Binding-site contacts:
Ligand atom C2 contacts residue ASN125 of chain 1.A at 2.4 Å.
Ligand atom O5 contacts residue ASN125 of chain 1.A at 2.4 Å (h-bond).
Ligand atom O5 contacts residue VAL130 of chain 1.A at 3.9 Å.
Ligand atom C5 contacts residue VAL130 of chain 1.A at 3.8 Å (hydrophobic).
Ligand atom C8 contacts residue VAL130 of chain 1.A at 3.9 Å (hydrophobic).
Ligand atom C7 contacts residue ASN128 of chain 1.A at 3.5 Å.
Ligand atom N2 contacts residue ASN125 of chain 1.A at 2.8 Å (h-bond).
Ligand atom C8 contacts residue LYS132 of chain 1.A at 3.4 Å.
Ligand atom C5 contacts residue ASN125 of chain 1.A at 3.7 Å.
Ligand atom C7 contacts residue ASN125 of chain 1.A at 3.5 Å.
Ligand atom C8 contacts residue ASN128 of chain 1.A at 4.0 Å.
Ligand atom C1 contacts residue ASN125 of chain 1.A at 1.4 Å.
Ligand atom O7 contacts residue ASN128 of chain 1.A at 2.7 Å (h-bond).
Ligand atom N2 contacts residue ASN128 of chain 1.A at 4.4 Å.
Ligand atom O6 contacts residue PHE157 of chain 1.A at 4.2 Å.
Ligand atom C3 contacts residue ASN125 of chain 1.A at 3.8 Å.
Ligand atom C8 contacts residue ASN125 of chain 1.A at 3.8 Å.
Ligand atom C8 contacts residue TYR160 of chain 1.A at 3.9 Å (hydrophobic).
Ligand atom O7 contacts residue ASN125 of chain 1.A at 4.3 Å.
Ligand atom C4 contacts residue ASN125 of chain 1.A at 4.3 Å.
Ligand atom O7 contacts residue LYS132 of chain 1.A at 4.4 Å.
Ligand atom C8 contacts residue VAL171 of chain 1.A at 3.9 Å (hydrophobic).
Ligand atom C1 contacts residue VAL130 of chain 1.A at 3.7 Å (hydrophobic).
Ligand atom C7 contacts residue LYS132 of chain 1.A at 4.4 Å.

A protein and the small-molecule ligand that binds it are described below.
Small molecule (SMILES): CC(=O)N[C@H]1[C@H](O[C@H]2[C@H](O)[C@@H](NC(C)=O)CO[C@@H]2CO)O[C@H](CO)[C@@H](O)[C@@H]1O

Sequence of chain 1.A:
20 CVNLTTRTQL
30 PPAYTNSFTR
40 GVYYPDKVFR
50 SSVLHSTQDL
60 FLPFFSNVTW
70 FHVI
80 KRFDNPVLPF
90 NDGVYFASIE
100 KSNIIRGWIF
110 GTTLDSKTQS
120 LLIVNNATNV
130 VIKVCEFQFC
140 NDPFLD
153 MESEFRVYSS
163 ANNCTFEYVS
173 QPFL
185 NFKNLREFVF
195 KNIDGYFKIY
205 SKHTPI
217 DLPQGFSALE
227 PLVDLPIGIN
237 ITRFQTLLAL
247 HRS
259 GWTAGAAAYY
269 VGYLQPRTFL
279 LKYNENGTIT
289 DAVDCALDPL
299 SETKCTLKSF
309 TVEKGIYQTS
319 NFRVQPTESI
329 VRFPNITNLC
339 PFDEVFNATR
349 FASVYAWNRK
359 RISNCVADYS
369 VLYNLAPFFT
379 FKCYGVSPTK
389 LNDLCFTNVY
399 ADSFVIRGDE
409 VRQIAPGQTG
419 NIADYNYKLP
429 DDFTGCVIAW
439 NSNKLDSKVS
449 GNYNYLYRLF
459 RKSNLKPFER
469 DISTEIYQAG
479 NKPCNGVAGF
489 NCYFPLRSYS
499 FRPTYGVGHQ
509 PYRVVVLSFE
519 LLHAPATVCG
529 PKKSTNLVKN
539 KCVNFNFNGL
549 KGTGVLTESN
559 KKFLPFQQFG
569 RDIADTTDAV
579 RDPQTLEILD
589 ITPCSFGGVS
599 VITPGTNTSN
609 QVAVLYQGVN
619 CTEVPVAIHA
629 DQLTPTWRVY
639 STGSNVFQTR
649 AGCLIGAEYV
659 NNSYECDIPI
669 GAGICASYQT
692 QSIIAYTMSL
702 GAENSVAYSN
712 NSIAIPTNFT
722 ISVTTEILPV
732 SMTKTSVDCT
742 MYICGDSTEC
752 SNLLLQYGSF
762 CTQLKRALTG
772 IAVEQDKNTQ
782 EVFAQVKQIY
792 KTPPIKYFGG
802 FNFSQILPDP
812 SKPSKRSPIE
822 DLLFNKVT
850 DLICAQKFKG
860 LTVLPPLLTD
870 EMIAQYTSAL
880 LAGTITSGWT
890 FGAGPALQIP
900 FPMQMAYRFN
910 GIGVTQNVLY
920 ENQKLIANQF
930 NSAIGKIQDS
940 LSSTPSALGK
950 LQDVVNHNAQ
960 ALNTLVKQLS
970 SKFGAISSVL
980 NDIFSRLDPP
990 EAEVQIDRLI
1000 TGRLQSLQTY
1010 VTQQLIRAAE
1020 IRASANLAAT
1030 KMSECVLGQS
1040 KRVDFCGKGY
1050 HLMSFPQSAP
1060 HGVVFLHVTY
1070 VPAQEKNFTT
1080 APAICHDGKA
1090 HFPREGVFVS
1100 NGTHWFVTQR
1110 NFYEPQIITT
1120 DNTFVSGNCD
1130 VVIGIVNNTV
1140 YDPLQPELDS